Sequence of chain 1.A:
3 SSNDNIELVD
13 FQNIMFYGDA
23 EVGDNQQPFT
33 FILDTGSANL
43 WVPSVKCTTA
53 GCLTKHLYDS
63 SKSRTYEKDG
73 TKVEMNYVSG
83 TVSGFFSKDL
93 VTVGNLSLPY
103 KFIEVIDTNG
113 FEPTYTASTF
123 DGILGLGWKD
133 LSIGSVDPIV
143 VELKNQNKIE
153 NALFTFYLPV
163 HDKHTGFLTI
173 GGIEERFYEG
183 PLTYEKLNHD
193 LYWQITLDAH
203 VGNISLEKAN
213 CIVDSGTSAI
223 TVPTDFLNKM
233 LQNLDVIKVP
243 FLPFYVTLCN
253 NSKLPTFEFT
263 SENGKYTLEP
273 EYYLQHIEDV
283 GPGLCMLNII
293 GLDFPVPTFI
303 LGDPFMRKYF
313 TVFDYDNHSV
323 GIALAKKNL

Binding-site contacts:
Ligand atom O2 contacts residue TYR79 of chain 1.A at 3.2 Å.
Ligand atom O14 contacts residue ASP216 of chain 1.A at 2.6 Å (salt-bridge).
Ligand atom C2 contacts residue GLY218 of chain 1.A at 3.6 Å.
Ligand atom C25 contacts residue VAL80 of chain 1.A at 3.6 Å (hydrophobic).
Ligand atom C26 contacts residue TYR194 of chain 1.A at 3.7 Å (hydrophobic).
Ligand atom O26 contacts residue SER81 of chain 1.A at 3.0 Å (h-bond).
Ligand atom C24 contacts residue GLY218 of chain 1.A at 3.6 Å.
Ligand atom C7 contacts residue PHE296 of chain 1.A at 3.6 Å (hydrophobic).
Ligand atom C18 contacts residue ASP36 of chain 1.A at 3.0 Å.
Ligand atom C12 contacts residue ASP216 of chain 1.A at 3.3 Å.
Ligand atom C30 contacts residue ASN78 of chain 1.A at 3.3 Å.
Ligand atom C15 contacts residue ASP216 of chain 1.A at 3.5 Å.
Ligand atom C25 contacts residue SER81 of chain 1.A at 3.3 Å.
Ligand atom C20 contacts residue ILE125 of chain 1.A at 3.6 Å (hydrophobic).
Ligand atom O26 contacts residue VAL80 of chain 1.A at 3.0 Å.
Ligand atom N1 contacts residue LEU133 of chain 1.A at 2.9 Å (h-bond).
Ligand atom N3 contacts residue GLY38 of chain 1.A at 3.1 Å (h-bond).
Ligand atom C34 contacts residue SER81 of chain 1.A at 2.9 Å.
Ligand atom C12 contacts residue GLY38 of chain 1.A at 3.6 Å.
Ligand atom O14 contacts residue ASP36 of chain 1.A at 2.5 Å (salt-bridge).
Ligand atom C17 contacts residue ASP36 of chain 1.A at 3.6 Å.
Ligand atom C9 contacts residue THR219 of chain 1.A at 3.6 Å.
Ligand atom C contacts residue SER220 of chain 1.A at 3.7 Å.
Ligand atom C26 contacts residue GLY38 of chain 1.A at 3.4 Å.
Ligand atom C10 contacts residue THR219 of chain 1.A at 3.6 Å.
Ligand atom C15 contacts residue ASP36 of chain 1.A at 3.2 Å.
Ligand atom C29 contacts residue ASN78 of chain 1.A at 3.7 Å.
Ligand atom C21 contacts residue PHE113 of chain 1.A at 3.7 Å (hydrophobic).
Ligand atom C8 contacts residue THR219 of chain 1.A at 3.7 Å.
Ligand atom C20 contacts residue TYR79 of chain 1.A at 3.4 Å (hydrophobic).
Ligand atom C4 contacts residue GLY38 of chain 1.A at 3.7 Å.
Ligand atom O1 contacts residue THR219 of chain 1.A at 3.6 Å.
Ligand atom C15 contacts residue GLY38 of chain 1.A at 3.6 Å.
Ligand atom C3 contacts residue THR219 of chain 1.A at 3.7 Å.
Ligand atom C21 contacts residue ILE125 of chain 1.A at 3.5 Å (hydrophobic).
Ligand atom C2 contacts residue SER220 of chain 1.A at 3.7 Å.
Ligand atom O2 contacts residue VAL80 of chain 1.A at 3.1 Å (h-bond).
Ligand atom C14 contacts residue SER220 of chain 1.A at 3.6 Å.
Ligand atom C21 contacts residue SER81 of chain 1.A at 3.5 Å.
Ligand atom C22 contacts residue PHE113 of chain 1.A at 3.7 Å (hydrophobic).

This protein binds this small molecule.
Small molecule (SMILES): Cc1cccc(C)c1OCC(=O)N[C@@H](Cc1ccccc1)[C@@H](O)C[C@H](CC(C)C)NC(=O)c1ccc(N)cc1